A protein and the small-molecule ligand that binds it are described below.
Small molecule (SMILES): C[C@]12CC[C@@H]3c4ccc(OS(N)(=O)=O)cc4CC[C@H]3[C@@H]1CC(=O)N(Cc1cccnc1)C2=O

Sequence of chain 1.A:
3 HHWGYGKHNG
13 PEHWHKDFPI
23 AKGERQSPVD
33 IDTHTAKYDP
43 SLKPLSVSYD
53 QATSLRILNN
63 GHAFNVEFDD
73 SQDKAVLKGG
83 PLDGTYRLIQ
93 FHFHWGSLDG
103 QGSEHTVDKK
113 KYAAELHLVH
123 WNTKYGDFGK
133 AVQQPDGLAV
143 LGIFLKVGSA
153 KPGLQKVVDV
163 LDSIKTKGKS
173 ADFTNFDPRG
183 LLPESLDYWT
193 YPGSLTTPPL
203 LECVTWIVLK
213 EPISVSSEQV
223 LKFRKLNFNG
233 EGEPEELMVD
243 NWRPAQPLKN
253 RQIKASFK

Binding-site contacts:
Ligand atom C8 contacts residue PHE130 of chain 1.A at 3.3 Å (hydrophobic).
Ligand atom O4 contacts residue GLY131 of chain 1.A at 3.1 Å.
Ligand atom C23 contacts residue GLN135 of chain 1.A at 3.7 Å.
Ligand atom O3 contacts residue GOL1 of chain 1.F at 3.5 Å.
Ligand atom N1 contacts residue GLU106 of chain 1.A at 3.8 Å.
Ligand atom C10 contacts residue LEU197 of chain 1.A at 3.9 Å (hydrophobic).
Ligand atom N3 contacts residue VAL134 of chain 1.A at 3.6 Å.
Ligand atom C24 contacts residue GLY131 of chain 1.A at 3.4 Å.
Ligand atom N1 contacts residue THR198 of chain 1.A at 2.6 Å (h-bond).
Ligand atom S1 contacts residue THR198 of chain 1.A at 3.8 Å.
Ligand atom C6 contacts residue THR199 of chain 1.A at 3.0 Å.
Ligand atom O1 contacts residue THR198 of chain 1.A at 2.8 Å (h-bond).
Ligand atom C2 contacts residue LEU197 of chain 1.A at 3.8 Å (hydrophobic).
Ligand atom O2 contacts residue HIS94 of chain 1.A at 3.2 Å.
Ligand atom C23 contacts residue VAL134 of chain 1.A at 3.7 Å (hydrophobic).
Ligand atom O2 contacts residue VAL121 of chain 1.A at 3.8 Å.
Ligand atom N3 contacts residue GLY131 of chain 1.A at 3.1 Å (h-bond).
Ligand atom S1 contacts residue ZN1 of chain 1.B at 3.1 Å.
Ligand atom C1 contacts residue GOL1 of chain 1.F at 3.8 Å.
Ligand atom N1 contacts residue HIS94 of chain 1.A at 3.5 Å (h-bond).
Ligand atom N1 contacts residue HIS119 of chain 1.A at 3.2 Å (h-bond).
Ligand atom C6 contacts residue GOL1 of chain 1.F at 3.8 Å.
Ligand atom C5 contacts residue THR199 of chain 1.A at 3.3 Å.
Ligand atom S1 contacts residue HIS94 of chain 1.A at 3.7 Å.
Ligand atom N1 contacts residue HIS96 of chain 1.A at 3.3 Å (h-bond).
Ligand atom C20 contacts residue VAL134 of chain 1.A at 3.9 Å (hydrophobic).
Ligand atom N3 contacts residue GLN135 of chain 1.A at 3.2 Å (h-bond).
Ligand atom C16 contacts residue PHE130 of chain 1.A at 3.6 Å (hydrophobic).
Ligand atom C24 contacts residue VAL134 of chain 1.A at 3.7 Å (hydrophobic).
Ligand atom N1 contacts residue ZN1 of chain 1.B at 2.0 Å.
Ligand atom C13 contacts residue PRO201 of chain 1.A at 3.9 Å (hydrophobic).
Ligand atom C7 contacts residue PHE130 of chain 1.A at 3.4 Å (hydrophobic).
Ligand atom C3 contacts residue LEU197 of chain 1.A at 3.8 Å (hydrophobic).
Ligand atom O3 contacts residue ZN1 of chain 1.B at 3.5 Å.
Ligand atom O4 contacts residue VAL134 of chain 1.A at 3.7 Å.
Ligand atom O4 contacts residue PHE130 of chain 1.A at 3.7 Å.
Ligand atom C4 contacts residue LEU197 of chain 1.A at 3.8 Å (hydrophobic).
Ligand atom O3 contacts residue HIS94 of chain 1.A at 3.4 Å (h-bond).
Ligand atom O2 contacts residue ZN1 of chain 1.B at 3.3 Å.
Ligand atom O1 contacts residue LEU197 of chain 1.A at 3.1 Å.